Binding-site contacts:
Ligand atom O5 contacts residue LEU92 of chain 1.B at 4.0 Å.
Ligand atom C1 contacts residue THR77 of chain 1.B at 4.4 Å.
Ligand atom O6 contacts residue VAL140 of chain 1.B at 3.5 Å.
Ligand atom N2 contacts residue ASN75 of chain 1.B at 2.9 Å (h-bond).
Ligand atom C4 contacts residue ASN75 of chain 1.B at 4.2 Å.
Ligand atom C1 contacts residue ASN75 of chain 1.B at 1.5 Å.
Ligand atom C5 contacts residue MET107 of chain 1.B at 3.4 Å (hydrophobic).
Ligand atom C3 contacts residue ASN75 of chain 1.B at 3.8 Å.
Ligand atom C5 contacts residue ASN75 of chain 1.B at 3.7 Å.
Ligand atom C1 contacts residue MET107 of chain 1.B at 3.6 Å (hydrophobic).
Ligand atom C1 contacts residue LEU92 of chain 1.B at 4.1 Å (hydrophobic).
Ligand atom C8 contacts residue ASN75 of chain 1.B at 3.5 Å.
Ligand atom O6 contacts residue LEU92 of chain 1.B at 4.0 Å.
Ligand atom O5 contacts residue MET107 of chain 1.B at 2.6 Å.
Ligand atom O6 contacts residue MET107 of chain 1.B at 2.6 Å.
Ligand atom O7 contacts residue ASN75 of chain 1.B at 3.3 Å (h-bond).
Ligand atom O7 contacts residue HIS74 of chain 1.B at 4.1 Å.
Ligand atom C6 contacts residue MET107 of chain 1.B at 3.3 Å (hydrophobic).
Ligand atom C7 contacts residue ASN75 of chain 1.B at 3.2 Å.
Ligand atom C2 contacts residue ASN75 of chain 1.B at 2.5 Å.
Ligand atom O5 contacts residue ASN75 of chain 1.B at 2.4 Å (h-bond).

Sequence of chain 1.B:
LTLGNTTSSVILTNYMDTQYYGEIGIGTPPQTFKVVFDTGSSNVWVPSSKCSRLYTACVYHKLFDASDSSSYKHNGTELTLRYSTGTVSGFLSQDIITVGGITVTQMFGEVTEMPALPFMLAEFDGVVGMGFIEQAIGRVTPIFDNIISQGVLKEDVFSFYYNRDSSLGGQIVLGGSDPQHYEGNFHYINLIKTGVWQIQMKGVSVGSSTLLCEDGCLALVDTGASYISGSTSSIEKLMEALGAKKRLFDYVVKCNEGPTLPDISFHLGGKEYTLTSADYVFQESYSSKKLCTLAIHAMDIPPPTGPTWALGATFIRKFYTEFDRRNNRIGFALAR

The small molecule below binds the protein below.
Small molecule (SMILES): CC(=O)N[C@@H]1[C@@H](O)[C@H](O)[C@@H](CO)O[C@H]1O